Sequence of chain 1.B:
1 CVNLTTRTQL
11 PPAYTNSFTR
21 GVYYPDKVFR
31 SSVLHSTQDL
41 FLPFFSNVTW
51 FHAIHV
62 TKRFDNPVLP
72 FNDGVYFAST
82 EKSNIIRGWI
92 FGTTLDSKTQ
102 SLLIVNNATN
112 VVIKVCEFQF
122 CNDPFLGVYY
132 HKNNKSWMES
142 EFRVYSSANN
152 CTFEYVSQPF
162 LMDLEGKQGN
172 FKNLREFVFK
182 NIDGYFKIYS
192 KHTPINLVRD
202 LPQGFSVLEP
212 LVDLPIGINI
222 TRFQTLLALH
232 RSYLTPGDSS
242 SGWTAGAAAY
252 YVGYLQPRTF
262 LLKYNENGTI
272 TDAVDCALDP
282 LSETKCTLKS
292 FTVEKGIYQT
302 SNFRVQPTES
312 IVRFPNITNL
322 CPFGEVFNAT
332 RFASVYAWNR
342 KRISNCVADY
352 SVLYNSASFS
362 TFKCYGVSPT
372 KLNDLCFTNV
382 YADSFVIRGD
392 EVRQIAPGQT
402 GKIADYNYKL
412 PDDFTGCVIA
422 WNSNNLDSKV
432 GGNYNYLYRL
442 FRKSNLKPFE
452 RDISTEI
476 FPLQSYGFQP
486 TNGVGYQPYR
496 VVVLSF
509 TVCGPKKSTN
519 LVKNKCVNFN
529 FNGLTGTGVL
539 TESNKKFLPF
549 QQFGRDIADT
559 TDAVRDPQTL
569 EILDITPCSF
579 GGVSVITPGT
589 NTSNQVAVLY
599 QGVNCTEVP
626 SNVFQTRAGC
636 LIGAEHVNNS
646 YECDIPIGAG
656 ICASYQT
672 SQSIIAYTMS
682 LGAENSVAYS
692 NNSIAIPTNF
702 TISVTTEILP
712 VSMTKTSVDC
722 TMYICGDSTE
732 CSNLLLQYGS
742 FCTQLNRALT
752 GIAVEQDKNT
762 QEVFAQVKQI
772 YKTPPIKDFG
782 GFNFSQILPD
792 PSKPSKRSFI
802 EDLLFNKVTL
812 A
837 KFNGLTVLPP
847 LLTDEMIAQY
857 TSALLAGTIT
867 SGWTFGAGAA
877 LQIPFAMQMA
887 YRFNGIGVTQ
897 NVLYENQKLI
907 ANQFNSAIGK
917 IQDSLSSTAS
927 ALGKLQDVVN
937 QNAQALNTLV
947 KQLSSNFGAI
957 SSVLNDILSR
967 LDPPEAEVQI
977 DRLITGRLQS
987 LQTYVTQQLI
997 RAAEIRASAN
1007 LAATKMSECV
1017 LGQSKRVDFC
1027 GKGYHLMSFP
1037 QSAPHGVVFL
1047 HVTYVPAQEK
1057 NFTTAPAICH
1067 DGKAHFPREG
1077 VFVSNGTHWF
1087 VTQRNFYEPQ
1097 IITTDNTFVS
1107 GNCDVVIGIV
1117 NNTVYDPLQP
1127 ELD

The small molecule below binds the protein below.
Small molecule (SMILES): CC(=O)N[C@H]1[C@H](O[C@H]2[C@H](O)[C@@H](NC(C)=O)CO[C@@H]2CO)O[C@H](CO)[C@@H](O)[C@@H]1O

Binding-site contacts:
Ligand atom C8 contacts residue ASN329 of chain 1.B at 4.1 Å.
Ligand atom C2 contacts residue SER357 of chain 1.B at 4.3 Å.
Ligand atom C4 contacts residue SER357 of chain 1.B at 3.9 Å.
Ligand atom C3 contacts residue ASN329 of chain 1.B at 3.8 Å.
Ligand atom O6 contacts residue ASN329 of chain 1.B at 4.1 Å.
Ligand atom C3 contacts residue SER357 of chain 1.B at 4.2 Å.
Ligand atom C1 contacts residue ASN329 of chain 1.B at 1.4 Å.
Ligand atom O4 contacts residue SER357 of chain 1.B at 4.2 Å.
Ligand atom N2 contacts residue ASN329 of chain 1.B at 2.8 Å (h-bond).
Ligand atom O3 contacts residue SER357 of chain 1.B at 3.9 Å.
Ligand atom C2 contacts residue ASN329 of chain 1.B at 2.6 Å.
Ligand atom O6 contacts residue ASN356 of chain 1.B at 3.8 Å.
Ligand atom C4 contacts residue ASN329 of chain 1.B at 4.3 Å.
Ligand atom C5 contacts residue ASN329 of chain 1.B at 3.7 Å.
Ligand atom O5 contacts residue ASN329 of chain 1.B at 2.5 Å (h-bond).
Ligand atom C7 contacts residue ASN329 of chain 1.B at 3.3 Å.
Ligand atom O7 contacts residue ASN329 of chain 1.B at 3.6 Å.
Ligand atom O6 contacts residue SER357 of chain 1.B at 4.3 Å.
Ligand atom O7 contacts residue SER357 of chain 1.B at 3.9 Å.